Sequence of chain 1.A:
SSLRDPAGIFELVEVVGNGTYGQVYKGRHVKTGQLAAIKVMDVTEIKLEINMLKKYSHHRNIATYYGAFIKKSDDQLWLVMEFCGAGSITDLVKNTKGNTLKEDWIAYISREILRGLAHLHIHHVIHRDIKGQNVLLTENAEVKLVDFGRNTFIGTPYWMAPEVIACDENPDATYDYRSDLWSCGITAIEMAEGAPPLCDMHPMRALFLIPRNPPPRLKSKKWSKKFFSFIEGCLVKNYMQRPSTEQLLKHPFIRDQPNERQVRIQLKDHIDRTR

A protein and the small-molecule ligand that binds it are described below.
Small molecule (SMILES): Nc1ncnc2ccc(-c3cccc(Cl)c3)cc12

Binding-site contacts:
Ligand atom C12 contacts residue ALA53 of chain 1.A at 3.5 Å (hydrophobic).
Ligand atom C9 contacts residue TYR37 of chain 1.A at 3.4 Å (hydrophobic).
Ligand atom N18 contacts residue ALA53 of chain 1.A at 3.3 Å.
Ligand atom C10 contacts residue TYR37 of chain 1.A at 3.4 Å (hydrophobic).
Ligand atom C13 contacts residue VAL171 of chain 1.A at 3.5 Å (hydrophobic).
Ligand atom C8 contacts residue VAL171 of chain 1.A at 3.5 Å (hydrophobic).
Ligand atom N15 contacts residue LEU161 of chain 1.A at 3.4 Å.
Ligand atom C4 contacts residue MET106 of chain 1.A at 3.8 Å (hydrophobic).
Ligand atom N18 contacts residue LEU161 of chain 1.A at 4.0 Å.
Ligand atom C2 contacts residue VAL171 of chain 1.A at 3.7 Å (hydrophobic).
Ligand atom C14 contacts residue LEU161 of chain 1.A at 3.3 Å (hydrophobic).
Ligand atom C9 contacts residue VAL40 of chain 1.A at 3.6 Å (hydrophobic).
Ligand atom C14 contacts residue GLU107 of chain 1.A at 3.8 Å.
Ligand atom CL7 contacts residue LYS55 of chain 1.A at 3.6 Å.
Ligand atom C2 contacts residue TYR37 of chain 1.A at 3.5 Å (hydrophobic).
Ligand atom N18 contacts residue VAL171 of chain 1.A at 3.7 Å.
Ligand atom N18 contacts residue MET106 of chain 1.A at 3.5 Å.
Ligand atom N15 contacts residue ALA53 of chain 1.A at 3.8 Å.
Ligand atom N18 contacts residue GLU107 of chain 1.A at 2.8 Å (salt-bridge).
Ligand atom C3 contacts residue VAL171 of chain 1.A at 3.5 Å (hydrophobic).
Ligand atom C2 contacts residue VAL40 of chain 1.A at 4.0 Å (hydrophobic).
Ligand atom C13 contacts residue MET106 of chain 1.A at 3.9 Å (hydrophobic).
Ligand atom C16 contacts residue LEU161 of chain 1.A at 3.6 Å (hydrophobic).
Ligand atom C12 contacts residue LEU161 of chain 1.A at 3.3 Å (hydrophobic).
Ligand atom C16 contacts residue CYS109 of chain 1.A at 3.3 Å (hydrophobic).
Ligand atom C8 contacts residue VAL40 of chain 1.A at 3.6 Å (hydrophobic).
Ligand atom C6 contacts residue LYS55 of chain 1.A at 3.8 Å.
Ligand atom C1 contacts residue ASP172 of chain 1.A at 3.3 Å.
Ligand atom N17 contacts residue LEU161 of chain 1.A at 3.5 Å.
Ligand atom C6 contacts residue ASP172 of chain 1.A at 3.1 Å.
Ligand atom C3 contacts residue VAL40 of chain 1.A at 3.8 Å (hydrophobic).
Ligand atom N17 contacts residue VAL32 of chain 1.A at 3.9 Å.
Ligand atom C13 contacts residue ALA53 of chain 1.A at 3.8 Å (hydrophobic).
Ligand atom C16 contacts residue PHE108 of chain 1.A at 3.5 Å (hydrophobic).
Ligand atom N15 contacts residue CYS109 of chain 1.A at 3.1 Å (h-bond).
Ligand atom C10 contacts residue VAL32 of chain 1.A at 3.4 Å (hydrophobic).
Ligand atom C12 contacts residue VAL171 of chain 1.A at 3.9 Å (hydrophobic).
Ligand atom C11 contacts residue LEU161 of chain 1.A at 3.4 Å (hydrophobic).
Ligand atom C14 contacts residue ALA53 of chain 1.A at 3.3 Å (hydrophobic).
Ligand atom N15 contacts residue PHE108 of chain 1.A at 3.7 Å.